This protein binds this small molecule.
Small molecule (SMILES): CCc1oc2cc(O)ccc2c1C(=O)c1cc(I)c(O)c(I)c1

Sequence of chain 1.B:
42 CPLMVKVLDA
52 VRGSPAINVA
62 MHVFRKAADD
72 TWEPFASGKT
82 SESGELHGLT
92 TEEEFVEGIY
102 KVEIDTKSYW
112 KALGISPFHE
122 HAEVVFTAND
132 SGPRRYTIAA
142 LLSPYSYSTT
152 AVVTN

Binding-site contacts:
Ligand atom CAI contacts residue LEU49 of chain 1.B at 4.3 Å (hydrophobic).
Ligand atom CAQ contacts residue ALA140 of chain 1.B at 4.3 Å (hydrophobic).
Ligand atom IAN contacts residue THR138 of chain 1.B at 4.0 Å.
Ligand atom CAT contacts residue SER149 of chain 1.B at 3.4 Å.
Ligand atom CAF contacts residue THR151 of chain 1.B at 4.4 Å.
Ligand atom CAL contacts residue LYS47 of chain 1.B at 3.9 Å.
Ligand atom CAG contacts residue ALA140 of chain 1.B at 4.3 Å (hydrophobic).
Ligand atom CAS contacts residue LEU142 of chain 1.B at 4.1 Å (hydrophobic).
Ligand atom CAJ contacts residue LYS47 of chain 1.B at 4.2 Å.
Ligand atom CAF contacts residue ALA140 of chain 1.B at 3.8 Å (hydrophobic).
Ligand atom CAQ contacts residue THR151 of chain 1.B at 4.0 Å.
Ligand atom OAW contacts residue LEU142 of chain 1.B at 3.4 Å.
Ligand atom OAM contacts residue THR151 of chain 1.B at 3.3 Å.
Ligand atom IAP contacts residue LEU49 of chain 1.B at 4.4 Å.
Ligand atom CAD contacts residue THR151 of chain 1.B at 4.4 Å.
Ligand atom IAP contacts residue LYS47 of chain 1.B at 3.9 Å.
Ligand atom CAR contacts residue SER149 of chain 1.B at 3.5 Å.
Ligand atom CAQ contacts residue LEU142 of chain 1.B at 4.3 Å (hydrophobic).
Ligand atom CAH contacts residue ALA140 of chain 1.B at 4.2 Å (hydrophobic).
Ligand atom CAT contacts residue LEU142 of chain 1.B at 3.7 Å (hydrophobic).
Ligand atom OAM contacts residue ALA140 of chain 1.B at 2.9 Å.
Ligand atom CAK contacts residue LYS47 of chain 1.B at 4.0 Å.
Ligand atom OAW contacts residue SER149 of chain 1.B at 2.6 Å (h-bond).
Ligand atom OAO contacts residue LYS47 of chain 1.B at 3.3 Å (salt-bridge).
Ligand atom CAR contacts residue LEU142 of chain 1.B at 3.6 Å (hydrophobic).